A protein and the small-molecule ligand that binds it are described below.
Small molecule (SMILES): Oc1ccc(Cl)cc1Cl

Sequence of chain 1.B:
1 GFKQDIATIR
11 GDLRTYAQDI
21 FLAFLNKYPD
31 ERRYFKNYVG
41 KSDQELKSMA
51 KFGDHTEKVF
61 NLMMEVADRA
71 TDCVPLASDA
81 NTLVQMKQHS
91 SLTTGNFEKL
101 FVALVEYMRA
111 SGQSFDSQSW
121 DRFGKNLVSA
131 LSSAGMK

Binding-site contacts:
Ligand atom CAD contacts residue THR56 of chain 1.B at 3.8 Å.
Ligand atom CAD contacts residue VAL59 of chain 1.B at 3.7 Å (hydrophobic).
Ligand atom OAA contacts residue TYR38 of chain 1.B at 4.1 Å.
Ligand atom CAE contacts residue PHE21 of chain 1.B at 2.8 Å (hydrophobic).
Ligand atom CAG contacts residue HIS55 of chain 1.B at 1.6 Å.
Ligand atom CAH contacts residue PHE35 of chain 1.B at 4.1 Å (hydrophobic).
Ligand atom CAF contacts residue PHE35 of chain 1.B at 3.4 Å (hydrophobic).
Ligand atom CAG contacts residue PHE21 of chain 1.B at 3.5 Å (hydrophobic).
Ligand atom CAI contacts residue PHE21 of chain 1.B at 3.8 Å (hydrophobic).
Ligand atom CAH contacts residue HEM1 of chain 1.G at 4.3 Å.
Ligand atom OAA contacts residue THR56 of chain 1.B at 3.1 Å (h-bond).
Ligand atom CL2 contacts residue HEM1 of chain 1.G at 3.4 Å.
Ligand atom CAG contacts residue PHE35 of chain 1.B at 4.4 Å (hydrophobic).
Ligand atom CAG contacts residue VAL59 of chain 1.B at 3.5 Å (hydrophobic).
Ligand atom OAA contacts residue VAL59 of chain 1.B at 4.0 Å.
Ligand atom CAF contacts residue HIS55 of chain 1.B at 2.5 Å.
Ligand atom CL2 contacts residue VAL59 of chain 1.B at 4.2 Å.
Ligand atom CL2 contacts residue LEU100 of chain 1.B at 3.8 Å.
Ligand atom CAI contacts residue PHE35 of chain 1.B at 3.4 Å (hydrophobic).
Ligand atom CL1 contacts residue VAL59 of chain 1.B at 4.0 Å.
Ligand atom CAF contacts residue PHE21 of chain 1.B at 3.8 Å (hydrophobic).
Ligand atom CL1 contacts residue PHE35 of chain 1.B at 3.2 Å.
Ligand atom CAD contacts residue PHE21 of chain 1.B at 3.1 Å (hydrophobic).
Ligand atom CAE contacts residue HIS55 of chain 1.B at 3.7 Å.
Ligand atom CAF contacts residue VAL59 of chain 1.B at 3.5 Å (hydrophobic).
Ligand atom CL1 contacts residue HIS55 of chain 1.B at 1.1 Å.
Ligand atom CL2 contacts residue PHE21 of chain 1.B at 3.9 Å.
Ligand atom OAA contacts residue PHE52 of chain 1.B at 4.4 Å.
Ligand atom CAG contacts residue THR56 of chain 1.B at 4.0 Å.
Ligand atom CAH contacts residue HIS55 of chain 1.B at 3.5 Å.
Ligand atom CAI contacts residue HIS55 of chain 1.B at 1.2 Å.
Ligand atom OAA contacts residue HIS55 of chain 1.B at 0.8 Å.
Ligand atom CAH contacts residue PHE21 of chain 1.B at 3.2 Å (hydrophobic).
Ligand atom CAI contacts residue VAL59 of chain 1.B at 3.4 Å (hydrophobic).
Ligand atom CAH contacts residue VAL59 of chain 1.B at 3.8 Å (hydrophobic).
Ligand atom OAA contacts residue PHE21 of chain 1.B at 3.7 Å.
Ligand atom CL1 contacts residue HEM1 of chain 1.G at 3.2 Å.
Ligand atom CAE contacts residue VAL59 of chain 1.B at 3.8 Å (hydrophobic).
Ligand atom CAF contacts residue HEM1 of chain 1.G at 3.9 Å.
Ligand atom CAD contacts residue HIS55 of chain 1.B at 2.9 Å.